A small-molecule ligand and the protein it binds are described below.
Small molecule (SMILES): CC(=O)N[C@@H]1[C@@H](O)[C@H](O)[C@@H](CO)O[C@H]1O

Binding-site contacts:
Ligand atom C6 contacts residue SER284 of chain 28.K at 3.4 Å.
Ligand atom O6 contacts residue ASN318 of chain 28.K at 3.0 Å (h-bond).
Ligand atom O6 contacts residue SER284 of chain 28.K at 2.9 Å (h-bond).
Ligand atom C6 contacts residue ASN318 of chain 28.K at 3.2 Å.
Ligand atom O4 contacts residue ASN318 of chain 28.K at 4.5 Å.

Sequence of chain 28.K:
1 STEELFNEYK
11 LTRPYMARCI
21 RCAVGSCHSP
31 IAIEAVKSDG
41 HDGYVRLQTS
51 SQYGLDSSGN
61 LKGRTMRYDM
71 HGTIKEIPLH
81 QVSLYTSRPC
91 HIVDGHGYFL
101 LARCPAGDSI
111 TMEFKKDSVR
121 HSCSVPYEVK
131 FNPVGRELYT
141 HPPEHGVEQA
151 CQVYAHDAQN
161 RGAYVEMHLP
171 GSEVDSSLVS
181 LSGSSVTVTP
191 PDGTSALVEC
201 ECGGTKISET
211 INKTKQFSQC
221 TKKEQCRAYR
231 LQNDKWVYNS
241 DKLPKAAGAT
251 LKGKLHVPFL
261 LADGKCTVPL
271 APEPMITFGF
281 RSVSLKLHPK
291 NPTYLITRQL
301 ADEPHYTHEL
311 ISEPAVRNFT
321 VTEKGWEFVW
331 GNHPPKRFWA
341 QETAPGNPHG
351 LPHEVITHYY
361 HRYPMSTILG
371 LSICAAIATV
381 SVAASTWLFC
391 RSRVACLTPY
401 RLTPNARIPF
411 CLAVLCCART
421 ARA